Binding-site contacts:
Ligand atom N2 contacts residue NAG1 of chain 1.D at 4.0 Å.
Ligand atom O7 contacts residue NAG1 of chain 1.D at 3.3 Å (h-bond).
Ligand atom C2 contacts residue SER219 of chain 3.A at 4.1 Å.
Ligand atom C7 contacts residue NAG1 of chain 1.D at 3.3 Å.
Ligand atom C3 contacts residue ARG222 of chain 3.A at 4.3 Å.
Ligand atom O7 contacts residue ARG220 of chain 3.A at 4.1 Å.
Ligand atom C5 contacts residue LEU244 of chain 1.A at 4.2 Å (hydrophobic).
Ligand atom C8 contacts residue NAG2 of chain 1.D at 4.0 Å.
Ligand atom O7 contacts residue PRO221 of chain 3.A at 3.5 Å.
Ligand atom C7 contacts residue ASN165 of chain 1.A at 3.6 Å.
Ligand atom N2 contacts residue ASN165 of chain 1.A at 3.1 Å (h-bond).
Ligand atom O5 contacts residue ARG222 of chain 3.A at 4.4 Å.
Ligand atom O3 contacts residue ARG222 of chain 3.A at 4.5 Å.
Ligand atom C8 contacts residue ILE242 of chain 1.A at 3.7 Å (hydrophobic).
Ligand atom C2 contacts residue ASN165 of chain 1.A at 2.6 Å.
Ligand atom C1 contacts residue ARG222 of chain 3.A at 4.4 Å.
Ligand atom O3 contacts residue ARG222 of chain 3.A at 3.7 Å.
Ligand atom C7 contacts residue ARG222 of chain 3.A at 3.9 Å.
Ligand atom C8 contacts residue NAG1 of chain 1.D at 3.5 Å.
Ligand atom O3 contacts residue ASP225 of chain 3.A at 3.7 Å.
Ligand atom O7 contacts residue ARG222 of chain 3.A at 2.9 Å (salt-bridge).
Ligand atom C8 contacts residue SER219 of chain 3.A at 3.6 Å.
Ligand atom O5 contacts residue LEU244 of chain 1.A at 4.1 Å.
Ligand atom C1 contacts residue ASN165 of chain 1.A at 1.4 Å.
Ligand atom C5 contacts residue ASN165 of chain 1.A at 3.6 Å.
Ligand atom O6 contacts residue ARG222 of chain 3.A at 3.1 Å (salt-bridge).
Ligand atom C3 contacts residue ASN165 of chain 1.A at 3.9 Å.
Ligand atom O5 contacts residue ASN165 of chain 1.A at 2.3 Å (h-bond).
Ligand atom C6 contacts residue ARG222 of chain 3.A at 4.4 Å.
Ligand atom C4 contacts residue ASN165 of chain 1.A at 4.2 Å.
Ligand atom C3 contacts residue SER219 of chain 3.A at 4.0 Å.
Ligand atom N2 contacts residue SER219 of chain 3.A at 3.1 Å (h-bond).
Ligand atom C2 contacts residue ARG222 of chain 3.A at 4.2 Å.
Ligand atom C4 contacts residue ARG222 of chain 3.A at 4.2 Å.
Ligand atom C7 contacts residue SER219 of chain 3.A at 3.8 Å.
Ligand atom O7 contacts residue ASN165 of chain 1.A at 3.8 Å.
Ligand atom C7 contacts residue PRO221 of chain 3.A at 4.2 Å (hydrophobic).
Ligand atom O3 contacts residue SER219 of chain 3.A at 4.2 Å.
Ligand atom C8 contacts residue ARG222 of chain 3.A at 4.3 Å.
Ligand atom C8 contacts residue PRO221 of chain 3.A at 4.1 Å (hydrophobic).

Sequence of chain 1.A:
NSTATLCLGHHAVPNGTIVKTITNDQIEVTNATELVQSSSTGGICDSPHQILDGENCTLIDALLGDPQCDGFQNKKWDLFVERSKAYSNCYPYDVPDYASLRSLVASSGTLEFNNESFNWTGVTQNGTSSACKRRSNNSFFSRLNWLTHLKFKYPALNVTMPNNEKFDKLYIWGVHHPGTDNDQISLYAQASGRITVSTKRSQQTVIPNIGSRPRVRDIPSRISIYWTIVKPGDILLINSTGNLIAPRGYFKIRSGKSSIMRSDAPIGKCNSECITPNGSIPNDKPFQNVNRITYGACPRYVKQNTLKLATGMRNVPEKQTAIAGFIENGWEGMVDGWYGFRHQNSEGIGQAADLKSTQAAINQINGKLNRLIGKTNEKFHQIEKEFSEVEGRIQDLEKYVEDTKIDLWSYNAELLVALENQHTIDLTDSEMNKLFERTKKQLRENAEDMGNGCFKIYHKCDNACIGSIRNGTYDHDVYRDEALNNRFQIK

Sequence of chain 3.A:
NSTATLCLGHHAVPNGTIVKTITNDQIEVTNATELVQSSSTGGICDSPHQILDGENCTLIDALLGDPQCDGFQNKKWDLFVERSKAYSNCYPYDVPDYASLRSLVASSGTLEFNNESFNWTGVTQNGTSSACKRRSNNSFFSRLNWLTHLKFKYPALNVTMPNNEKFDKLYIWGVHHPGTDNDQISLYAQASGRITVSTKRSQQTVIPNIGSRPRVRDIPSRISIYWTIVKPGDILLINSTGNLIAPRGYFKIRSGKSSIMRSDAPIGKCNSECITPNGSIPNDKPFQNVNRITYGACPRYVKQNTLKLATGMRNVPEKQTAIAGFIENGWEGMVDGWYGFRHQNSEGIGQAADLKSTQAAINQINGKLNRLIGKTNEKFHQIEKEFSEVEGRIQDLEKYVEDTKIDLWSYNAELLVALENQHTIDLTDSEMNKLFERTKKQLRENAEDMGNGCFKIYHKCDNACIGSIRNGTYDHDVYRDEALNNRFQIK

A small-molecule ligand and the protein it binds are described below.
Small molecule (SMILES): CC(=O)N[C@H]1[C@H](O[C@H]2[C@H](O)[C@@H](NC(C)=O)CO[C@@H]2CO)O[C@H](CO)[C@@H](O[C@H]2O[C@H](CO)[C@@H](O)[C@H](O)[C@@H]2O)[C@@H]1O